Sequence of chain 1.A:
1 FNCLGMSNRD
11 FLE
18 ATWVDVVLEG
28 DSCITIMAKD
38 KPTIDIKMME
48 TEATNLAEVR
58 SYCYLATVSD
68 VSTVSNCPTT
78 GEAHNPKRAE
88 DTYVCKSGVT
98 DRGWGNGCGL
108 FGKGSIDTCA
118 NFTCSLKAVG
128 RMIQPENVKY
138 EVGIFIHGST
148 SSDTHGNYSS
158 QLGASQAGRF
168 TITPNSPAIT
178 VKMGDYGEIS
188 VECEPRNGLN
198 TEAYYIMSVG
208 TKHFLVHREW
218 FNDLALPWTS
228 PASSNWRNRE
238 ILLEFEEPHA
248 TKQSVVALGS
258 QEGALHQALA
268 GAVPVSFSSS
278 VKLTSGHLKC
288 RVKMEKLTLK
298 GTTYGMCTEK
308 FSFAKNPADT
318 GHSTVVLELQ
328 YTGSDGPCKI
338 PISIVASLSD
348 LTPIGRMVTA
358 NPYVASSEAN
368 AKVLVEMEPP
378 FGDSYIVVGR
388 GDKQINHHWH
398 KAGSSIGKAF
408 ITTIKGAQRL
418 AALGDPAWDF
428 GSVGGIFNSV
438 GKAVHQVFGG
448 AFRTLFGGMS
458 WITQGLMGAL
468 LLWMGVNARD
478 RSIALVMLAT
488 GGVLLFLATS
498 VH

The small molecule below binds the protein below.
Small molecule (SMILES): CC(=O)N[C@@H]1[C@@H](O)[C@H](O)[C@@H](CO)O[C@H]1O

Binding-site contacts:
Ligand atom N2 contacts residue ASN154 of chain 1.A at 2.9 Å (h-bond).
Ligand atom C8 contacts residue ASN154 of chain 1.A at 4.2 Å.
Ligand atom C3 contacts residue ASN154 of chain 1.A at 3.8 Å.
Ligand atom C1 contacts residue SER156 of chain 1.A at 4.3 Å.
Ligand atom C7 contacts residue ASN154 of chain 1.A at 3.5 Å.
Ligand atom C2 contacts residue ASN154 of chain 1.A at 2.5 Å.
Ligand atom C1 contacts residue ASN154 of chain 1.A at 1.4 Å.
Ligand atom C5 contacts residue ASN154 of chain 1.A at 3.7 Å.
Ligand atom O7 contacts residue ASN154 of chain 1.A at 3.8 Å.
Ligand atom O5 contacts residue ASN154 of chain 1.A at 2.4 Å (h-bond).
Ligand atom C4 contacts residue ASN154 of chain 1.A at 4.2 Å.